Sequence of chain 1.C:
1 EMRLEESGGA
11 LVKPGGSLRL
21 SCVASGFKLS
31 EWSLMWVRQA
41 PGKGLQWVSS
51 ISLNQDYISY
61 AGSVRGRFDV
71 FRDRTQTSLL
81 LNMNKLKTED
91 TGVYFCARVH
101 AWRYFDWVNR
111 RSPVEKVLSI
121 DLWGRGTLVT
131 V

Sequence of chain 1.A:
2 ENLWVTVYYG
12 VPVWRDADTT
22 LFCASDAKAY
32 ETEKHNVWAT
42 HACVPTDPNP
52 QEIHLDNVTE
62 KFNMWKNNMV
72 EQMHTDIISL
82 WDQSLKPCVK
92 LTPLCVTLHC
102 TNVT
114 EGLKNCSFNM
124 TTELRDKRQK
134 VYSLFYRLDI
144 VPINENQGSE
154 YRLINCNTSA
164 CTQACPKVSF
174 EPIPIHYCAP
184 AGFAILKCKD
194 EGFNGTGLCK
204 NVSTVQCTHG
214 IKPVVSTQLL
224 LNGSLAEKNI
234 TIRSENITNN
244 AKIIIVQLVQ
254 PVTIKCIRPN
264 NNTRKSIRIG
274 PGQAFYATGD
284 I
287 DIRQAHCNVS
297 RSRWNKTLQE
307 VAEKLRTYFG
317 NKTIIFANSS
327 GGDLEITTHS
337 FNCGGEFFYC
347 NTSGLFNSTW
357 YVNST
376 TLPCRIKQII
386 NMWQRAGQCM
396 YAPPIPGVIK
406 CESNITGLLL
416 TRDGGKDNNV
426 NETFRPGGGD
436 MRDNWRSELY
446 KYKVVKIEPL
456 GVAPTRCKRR

The protein below binds the small molecule below.
Small molecule (SMILES): CC(=O)N[C@@H]1[C@@H](O)[C@H](O)[C@@H](CO)O[C@H]1O

Binding-site contacts:
Ligand atom C8 contacts residue SER349 of chain 1.A at 3.7 Å.
Ligand atom C4 contacts residue ASN324 of chain 1.A at 4.2 Å.
Ligand atom C8 contacts residue ASN347 of chain 1.A at 3.5 Å.
Ligand atom C1 contacts residue ASN324 of chain 1.A at 1.5 Å.
Ligand atom N2 contacts residue ASN324 of chain 1.A at 3.0 Å (h-bond).
Ligand atom C3 contacts residue ASN324 of chain 1.A at 3.9 Å.
Ligand atom C6 contacts residue SER326 of chain 1.A at 4.3 Å.
Ligand atom C7 contacts residue SER349 of chain 1.A at 4.1 Å.
Ligand atom C5 contacts residue ASN324 of chain 1.A at 3.7 Å.
Ligand atom C7 contacts residue ASN324 of chain 1.A at 3.7 Å.
Ligand atom C1 contacts residue SER326 of chain 1.A at 3.5 Å.
Ligand atom C1 contacts residue SER325 of chain 1.A at 4.1 Å.
Ligand atom C5 contacts residue SER326 of chain 1.A at 3.7 Å.
Ligand atom O7 contacts residue ASN324 of chain 1.A at 4.0 Å.
Ligand atom O5 contacts residue ASN324 of chain 1.A at 2.3 Å (h-bond).
Ligand atom N2 contacts residue SER349 of chain 1.A at 3.8 Å.
Ligand atom C2 contacts residue ASN324 of chain 1.A at 2.5 Å.
Ligand atom O5 contacts residue SER326 of chain 1.A at 3.3 Å (h-bond).
Ligand atom O6 contacts residue ARG111 of chain 1.C at 4.2 Å.
Ligand atom O6 contacts residue SER326 of chain 1.A at 3.5 Å (h-bond).
Ligand atom O5 contacts residue ARG430 of chain 1.A at 4.2 Å.